Sequence of chain 1.B:
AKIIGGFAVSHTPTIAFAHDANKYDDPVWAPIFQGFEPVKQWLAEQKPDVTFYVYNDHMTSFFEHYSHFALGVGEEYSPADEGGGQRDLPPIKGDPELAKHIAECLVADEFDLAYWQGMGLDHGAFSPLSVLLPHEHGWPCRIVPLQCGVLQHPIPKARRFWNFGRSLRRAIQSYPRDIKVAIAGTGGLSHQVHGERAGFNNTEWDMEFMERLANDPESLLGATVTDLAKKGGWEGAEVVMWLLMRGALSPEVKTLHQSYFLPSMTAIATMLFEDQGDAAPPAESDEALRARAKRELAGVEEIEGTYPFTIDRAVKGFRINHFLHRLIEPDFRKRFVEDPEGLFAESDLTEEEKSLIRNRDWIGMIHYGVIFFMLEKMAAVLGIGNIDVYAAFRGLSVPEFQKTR

Binding-site contacts:
Ligand atom CAL contacts residue PRO14 of chain 1.B at 3.6 Å (hydrophobic).
Ligand atom OAA contacts residue ASN387 of chain 1.A at 3.8 Å.
Ligand atom CAG contacts residue PRO14 of chain 1.B at 3.9 Å (hydrophobic).
Ligand atom CAJ contacts residue THR267 of chain 1.B at 4.0 Å.
Ligand atom OAA contacts residue MET266 of chain 1.B at 4.0 Å.
Ligand atom OAD contacts residue GLU239 of chain 1.B at 4.0 Å.
Ligand atom OAB contacts residue MET266 of chain 1.B at 3.6 Å.
Ligand atom CAG contacts residue THR13 of chain 1.B at 3.2 Å.
Ligand atom CAK contacts residue THR267 of chain 1.B at 3.6 Å.
Ligand atom CAK contacts residue PRO14 of chain 1.B at 3.7 Å (hydrophobic).
Ligand atom CAF contacts residue PRO14 of chain 1.B at 3.4 Å (hydrophobic).
Ligand atom CAI contacts residue GLU377 of chain 1.A at 3.5 Å.
Ligand atom CAK contacts residue THR13 of chain 1.B at 3.5 Å.
Ligand atom OAC contacts residue PHE374 of chain 1.A at 3.8 Å.
Ligand atom CAF contacts residue TYR391 of chain 1.A at 3.9 Å (hydrophobic).
Ligand atom OAB contacts residue THR13 of chain 1.B at 2.9 Å.
Ligand atom CAL contacts residue HIS124 of chain 1.B at 3.7 Å.
Ligand atom OAA contacts residue TYR412 of chain 1.A at 2.5 Å (h-bond).
Ligand atom OAC contacts residue HIS124 of chain 1.B at 3.4 Å (h-bond).
Ligand atom CAI contacts residue HIS124 of chain 1.B at 3.9 Å.
Ligand atom CAG contacts residue THR267 of chain 1.B at 3.0 Å.
Ligand atom OAB contacts residue THR267 of chain 1.B at 2.5 Å (h-bond).
Ligand atom CAH contacts residue TYR412 of chain 1.A at 3.3 Å (hydrophobic).
Ligand atom CAH contacts residue THR13 of chain 1.B at 3.5 Å.
Ligand atom CAI contacts residue PRO14 of chain 1.B at 3.3 Å (hydrophobic).
Ligand atom CAH contacts residue TYR391 of chain 1.A at 3.7 Å (hydrophobic).
Ligand atom OAC contacts residue GLU377 of chain 1.A at 2.5 Å (salt-bridge).
Ligand atom OAD contacts residue THR13 of chain 1.B at 3.8 Å.
Ligand atom CAJ contacts residue PRO14 of chain 1.B at 3.8 Å (hydrophobic).
Ligand atom CAF contacts residue GLU377 of chain 1.A at 3.5 Å.
Ligand atom OAD contacts residue HIS192 of chain 1.B at 3.6 Å (h-bond).
Ligand atom OAE contacts residue HIS59 of chain 1.B at 3.3 Å (h-bond).
Ligand atom OAE contacts residue HIS124 of chain 1.B at 3.2 Å (h-bond).
Ligand atom OAB contacts residue THR15 of chain 1.B at 3.9 Å.
Ligand atom OAE contacts residue FE1 of chain 1.D at 3.8 Å.
Ligand atom CAJ contacts residue THR13 of chain 1.B at 3.8 Å.
Ligand atom OAB contacts residue TYR412 of chain 1.A at 3.4 Å (h-bond).
Ligand atom CAH contacts residue THR267 of chain 1.B at 3.4 Å.
Ligand atom OAC contacts residue PRO14 of chain 1.B at 3.8 Å.
Ligand atom OAA contacts residue TYR391 of chain 1.A at 2.6 Å (h-bond).

Sequence of chain 1.A:
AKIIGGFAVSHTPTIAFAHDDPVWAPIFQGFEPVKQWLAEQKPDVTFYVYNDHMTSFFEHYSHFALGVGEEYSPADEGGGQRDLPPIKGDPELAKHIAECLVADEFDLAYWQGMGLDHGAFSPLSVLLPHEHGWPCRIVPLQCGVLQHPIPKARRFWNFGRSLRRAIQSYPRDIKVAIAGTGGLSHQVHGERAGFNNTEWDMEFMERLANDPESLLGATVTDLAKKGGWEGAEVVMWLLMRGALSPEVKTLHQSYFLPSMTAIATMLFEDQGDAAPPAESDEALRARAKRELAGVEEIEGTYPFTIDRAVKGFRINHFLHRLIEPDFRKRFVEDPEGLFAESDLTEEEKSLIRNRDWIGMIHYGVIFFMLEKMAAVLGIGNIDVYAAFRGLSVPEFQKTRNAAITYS

A small-molecule ligand and the protein it binds are described below.
Small molecule (SMILES): O=C(O)c1cc(O)c(O)c(O)c1